Sequence of chain 1.B:
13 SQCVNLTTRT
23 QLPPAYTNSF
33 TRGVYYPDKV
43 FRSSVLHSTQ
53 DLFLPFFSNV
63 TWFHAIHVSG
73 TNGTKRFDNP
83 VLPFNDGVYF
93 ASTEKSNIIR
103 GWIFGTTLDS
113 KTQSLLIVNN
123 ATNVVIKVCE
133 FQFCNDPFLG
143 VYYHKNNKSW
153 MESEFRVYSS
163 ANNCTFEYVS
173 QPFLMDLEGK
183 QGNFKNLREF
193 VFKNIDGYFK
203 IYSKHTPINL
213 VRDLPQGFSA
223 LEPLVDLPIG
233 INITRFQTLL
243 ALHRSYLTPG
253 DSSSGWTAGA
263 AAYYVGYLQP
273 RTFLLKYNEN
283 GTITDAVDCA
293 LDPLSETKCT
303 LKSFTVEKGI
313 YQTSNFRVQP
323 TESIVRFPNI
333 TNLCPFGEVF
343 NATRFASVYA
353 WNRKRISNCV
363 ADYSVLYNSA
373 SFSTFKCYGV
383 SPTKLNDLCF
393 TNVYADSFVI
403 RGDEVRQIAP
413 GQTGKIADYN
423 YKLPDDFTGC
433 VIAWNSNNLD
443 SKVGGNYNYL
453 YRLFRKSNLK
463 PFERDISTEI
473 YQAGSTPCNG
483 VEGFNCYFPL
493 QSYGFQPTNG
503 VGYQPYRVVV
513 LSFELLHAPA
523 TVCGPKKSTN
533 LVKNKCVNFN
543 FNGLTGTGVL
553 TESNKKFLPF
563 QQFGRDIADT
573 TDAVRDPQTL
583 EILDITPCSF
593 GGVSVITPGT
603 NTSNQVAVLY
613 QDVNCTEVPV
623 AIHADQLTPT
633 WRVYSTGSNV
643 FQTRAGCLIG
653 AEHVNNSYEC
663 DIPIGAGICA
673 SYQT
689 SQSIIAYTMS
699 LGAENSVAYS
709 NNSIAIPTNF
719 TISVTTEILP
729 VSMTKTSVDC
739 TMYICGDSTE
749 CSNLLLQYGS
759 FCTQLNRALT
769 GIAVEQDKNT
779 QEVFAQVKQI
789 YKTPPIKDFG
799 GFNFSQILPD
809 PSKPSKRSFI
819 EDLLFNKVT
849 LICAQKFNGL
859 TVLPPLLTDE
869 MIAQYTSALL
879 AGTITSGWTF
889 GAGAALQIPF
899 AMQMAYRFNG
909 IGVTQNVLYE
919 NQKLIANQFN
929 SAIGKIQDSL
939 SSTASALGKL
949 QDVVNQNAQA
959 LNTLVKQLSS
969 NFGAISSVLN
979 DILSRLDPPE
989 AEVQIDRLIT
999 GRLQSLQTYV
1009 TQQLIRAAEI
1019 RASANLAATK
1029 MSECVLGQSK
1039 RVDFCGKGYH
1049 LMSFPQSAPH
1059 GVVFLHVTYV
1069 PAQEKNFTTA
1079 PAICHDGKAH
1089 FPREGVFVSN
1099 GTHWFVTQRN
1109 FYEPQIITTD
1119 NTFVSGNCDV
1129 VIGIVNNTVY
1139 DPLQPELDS

Sequence of chain 1.C:
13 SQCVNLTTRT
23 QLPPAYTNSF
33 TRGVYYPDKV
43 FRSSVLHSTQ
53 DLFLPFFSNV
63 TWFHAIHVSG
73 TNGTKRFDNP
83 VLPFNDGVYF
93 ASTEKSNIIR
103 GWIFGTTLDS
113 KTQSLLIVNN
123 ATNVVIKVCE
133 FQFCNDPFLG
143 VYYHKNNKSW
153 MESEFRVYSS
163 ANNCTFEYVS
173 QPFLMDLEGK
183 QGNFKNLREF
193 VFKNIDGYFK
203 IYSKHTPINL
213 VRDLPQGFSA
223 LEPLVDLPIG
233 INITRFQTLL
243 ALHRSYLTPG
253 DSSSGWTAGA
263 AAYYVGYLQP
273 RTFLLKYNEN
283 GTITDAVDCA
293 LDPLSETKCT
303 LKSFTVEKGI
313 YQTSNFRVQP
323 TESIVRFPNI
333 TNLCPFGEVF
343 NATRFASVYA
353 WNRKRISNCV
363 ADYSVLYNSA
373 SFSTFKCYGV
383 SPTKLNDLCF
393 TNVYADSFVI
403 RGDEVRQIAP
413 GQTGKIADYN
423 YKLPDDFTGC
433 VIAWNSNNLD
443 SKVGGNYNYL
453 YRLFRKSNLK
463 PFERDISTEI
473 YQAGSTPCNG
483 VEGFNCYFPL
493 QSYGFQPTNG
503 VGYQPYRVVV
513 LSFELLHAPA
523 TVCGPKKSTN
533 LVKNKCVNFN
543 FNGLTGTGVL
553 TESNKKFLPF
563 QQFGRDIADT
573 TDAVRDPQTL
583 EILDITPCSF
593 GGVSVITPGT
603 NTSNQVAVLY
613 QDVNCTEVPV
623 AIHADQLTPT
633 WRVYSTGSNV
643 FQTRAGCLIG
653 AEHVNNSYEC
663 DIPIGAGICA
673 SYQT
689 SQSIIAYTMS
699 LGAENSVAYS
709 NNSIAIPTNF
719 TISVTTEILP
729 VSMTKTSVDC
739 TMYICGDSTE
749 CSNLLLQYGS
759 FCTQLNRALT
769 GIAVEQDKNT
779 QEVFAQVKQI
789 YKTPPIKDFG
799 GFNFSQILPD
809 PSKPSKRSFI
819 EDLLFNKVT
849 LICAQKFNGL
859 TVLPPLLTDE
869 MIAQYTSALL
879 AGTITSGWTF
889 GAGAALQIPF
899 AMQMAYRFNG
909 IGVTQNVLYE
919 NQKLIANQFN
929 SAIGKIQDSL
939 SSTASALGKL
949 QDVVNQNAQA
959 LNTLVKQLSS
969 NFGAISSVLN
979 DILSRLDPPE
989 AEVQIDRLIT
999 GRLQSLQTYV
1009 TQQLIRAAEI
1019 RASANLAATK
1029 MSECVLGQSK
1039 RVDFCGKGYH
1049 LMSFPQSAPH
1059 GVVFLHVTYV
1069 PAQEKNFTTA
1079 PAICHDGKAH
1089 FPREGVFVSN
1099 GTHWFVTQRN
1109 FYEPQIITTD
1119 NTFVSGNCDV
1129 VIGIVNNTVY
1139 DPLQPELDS

The small molecule below binds the protein below.
Small molecule (SMILES): CC(=O)N[C@H]1[C@H](O[C@H]2[C@H](O)[C@@H](NC(C)=O)CO[C@@H]2CO)O[C@H](CO)[C@@H](O[C@@H]2O[C@H](CO)[C@@H](O)[C@H](O)[C@@H]2O)[C@@H]1O

Binding-site contacts:
Ligand atom C1 contacts residue ASN709 of chain 1.C at 1.4 Å.
Ligand atom C8 contacts residue ASN709 of chain 1.C at 4.0 Å.
Ligand atom C3 contacts residue ASN709 of chain 1.C at 3.8 Å.
Ligand atom O7 contacts residue ASN709 of chain 1.C at 3.0 Å (h-bond).
Ligand atom C2 contacts residue ASN709 of chain 1.C at 2.5 Å.
Ligand atom C7 contacts residue ASN709 of chain 1.C at 3.1 Å.
Ligand atom O5 contacts residue ASP796 of chain 1.B at 4.5 Å.
Ligand atom C8 contacts residue GLY1131 of chain 1.C at 3.6 Å.
Ligand atom N2 contacts residue ASN709 of chain 1.C at 2.9 Å (h-bond).
Ligand atom C5 contacts residue ASN709 of chain 1.C at 3.7 Å.
Ligand atom O5 contacts residue ASN709 of chain 1.C at 2.4 Å (h-bond).
Ligand atom C4 contacts residue ASN709 of chain 1.C at 4.2 Å.